Binding-site contacts:
Ligand atom O2 contacts residue GLY1 of chain 3.A at 4.1 Å.
Ligand atom C7 contacts residue GLY1 of chain 3.A at 4.0 Å.
Ligand atom C5 contacts residue TYR78 of chain 3.A at 4.0 Å (hydrophobic).
Ligand atom O7 contacts residue GLY1 of chain 3.A at 3.1 Å (h-bond).
Ligand atom C1 contacts residue PHE47 of chain 3.A at 4.2 Å (hydrophobic).
Ligand atom C2 contacts residue PHE47 of chain 3.A at 4.1 Å (hydrophobic).
Ligand atom C6 contacts residue TYR78 of chain 3.A at 4.0 Å (hydrophobic).
Ligand atom O1 contacts residue TYR78 of chain 3.A at 3.6 Å (h-bond).
Ligand atom O6 contacts residue TRP123 of chain 3.A at 3.1 Å (h-bond).
Ligand atom C4 contacts residue ASP125 of chain 3.A at 3.6 Å.
Ligand atom O6 contacts residue ASP125 of chain 3.A at 3.0 Å (salt-bridge).
Ligand atom C6 contacts residue TYR78 of chain 3.A at 3.6 Å (hydrophobic).
Ligand atom O6 contacts residue GLY121 of chain 3.A at 3.8 Å.
Ligand atom C5 contacts residue ASP125 of chain 3.A at 4.0 Å.
Ligand atom C2 contacts residue GLY1 of chain 3.A at 4.0 Å.
Ligand atom O4 contacts residue GLY1 of chain 3.A at 2.8 Å (h-bond).
Ligand atom C3 contacts residue GLY1 of chain 3.A at 3.5 Å.
Ligand atom C4 contacts residue TYR78 of chain 3.A at 3.9 Å (hydrophobic).
Ligand atom O4 contacts residue ASP125 of chain 3.A at 2.8 Å (salt-bridge).
Ligand atom O6 contacts residue TYR78 of chain 3.A at 3.0 Å.
Ligand atom O6 contacts residue TYR122 of chain 3.A at 3.0 Å (h-bond).
Ligand atom O4 contacts residue GLY121 of chain 3.A at 3.8 Å.
Ligand atom C2 contacts residue GLY1 of chain 3.A at 3.6 Å.
Ligand atom O3 contacts residue GLY1 of chain 3.A at 2.7 Å (h-bond).
Ligand atom O7 contacts residue PHE47 of chain 3.A at 3.5 Å.
Ligand atom O5 contacts residue GLY121 of chain 3.A at 3.7 Å.
Ligand atom C7 contacts residue PHE47 of chain 3.A at 3.8 Å (hydrophobic).
Ligand atom C3 contacts residue TYR78 of chain 3.A at 3.9 Å (hydrophobic).
Ligand atom N2 contacts residue PHE47 of chain 3.A at 4.1 Å.
Ligand atom C6 contacts residue TRP123 of chain 3.A at 3.9 Å (hydrophobic).
Ligand atom C5 contacts residue TYR78 of chain 3.A at 3.7 Å (hydrophobic).
Ligand atom C4 contacts residue GLY1 of chain 3.A at 3.7 Å.
Ligand atom C6 contacts residue ASP125 of chain 3.A at 3.2 Å.
Ligand atom O5 contacts residue TYR78 of chain 3.A at 3.7 Å.
Ligand atom C6 contacts residue VAL80 of chain 3.A at 4.2 Å (hydrophobic).
Ligand atom C1 contacts residue GLY1 of chain 3.A at 3.9 Å.
Ligand atom O5 contacts residue TYR122 of chain 3.A at 3.1 Å (h-bond).
Ligand atom C1 contacts residue TYR122 of chain 3.A at 3.6 Å (hydrophobic).
Ligand atom C6 contacts residue TYR122 of chain 3.A at 4.1 Å (hydrophobic).
Ligand atom O1 contacts residue TYR122 of chain 3.A at 3.3 Å.

Sequence of chain 3.A:
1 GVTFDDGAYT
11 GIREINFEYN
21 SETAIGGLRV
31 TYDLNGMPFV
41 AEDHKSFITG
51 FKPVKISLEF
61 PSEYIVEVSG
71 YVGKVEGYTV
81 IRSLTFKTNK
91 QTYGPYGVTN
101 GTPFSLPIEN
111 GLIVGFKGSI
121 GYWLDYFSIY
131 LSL

A protein and the small-molecule ligand that binds it are described below.
Small molecule (SMILES): CC(=O)N[C@@H]1[C@@H](O[C@@H]2O[C@H](CO)[C@H](O)[C@H](O)[C@H]2O)[C@@H](O)[C@@H](CO)O[C@@H]1O